A protein and the small-molecule ligand that binds it are described below.
Small molecule (SMILES): CC(=O)N[C@@H]1[C@@H](O)[C@H](O)[C@@H](CO)O[C@H]1O

Sequence of chain 1.E:
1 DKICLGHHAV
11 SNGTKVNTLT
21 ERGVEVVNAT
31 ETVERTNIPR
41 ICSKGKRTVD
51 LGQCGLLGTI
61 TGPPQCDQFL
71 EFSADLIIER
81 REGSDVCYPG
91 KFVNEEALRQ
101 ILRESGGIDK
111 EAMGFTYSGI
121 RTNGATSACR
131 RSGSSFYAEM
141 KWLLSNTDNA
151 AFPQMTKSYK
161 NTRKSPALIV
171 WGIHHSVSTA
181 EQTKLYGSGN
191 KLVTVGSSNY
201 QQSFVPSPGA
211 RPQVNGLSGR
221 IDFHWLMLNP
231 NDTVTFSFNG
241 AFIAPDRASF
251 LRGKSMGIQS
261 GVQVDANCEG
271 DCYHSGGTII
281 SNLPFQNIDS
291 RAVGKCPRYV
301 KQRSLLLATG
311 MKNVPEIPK

Binding-site contacts:
Ligand atom N2 contacts residue ASN231 of chain 1.E at 2.9 Å (h-bond).
Ligand atom O5 contacts residue LYS164 of chain 1.E at 4.2 Å.
Ligand atom O7 contacts residue ASN231 of chain 1.E at 3.0 Å (h-bond).
Ligand atom O7 contacts residue THR162 of chain 1.E at 3.9 Å.
Ligand atom C8 contacts residue THR162 of chain 1.E at 3.2 Å.
Ligand atom O7 contacts residue ASN161 of chain 1.E at 4.2 Å.
Ligand atom C7 contacts residue ASN161 of chain 1.E at 4.1 Å.
Ligand atom C5 contacts residue ASN231 of chain 1.E at 3.7 Å.
Ligand atom C3 contacts residue ASN231 of chain 1.E at 3.8 Å.
Ligand atom O5 contacts residue ASN231 of chain 1.E at 2.4 Å (h-bond).
Ligand atom C8 contacts residue ASN231 of chain 1.E at 4.0 Å.
Ligand atom C8 contacts residue ASN161 of chain 1.E at 3.1 Å.
Ligand atom C1 contacts residue LYS164 of chain 1.E at 4.4 Å.
Ligand atom C2 contacts residue ASN231 of chain 1.E at 2.5 Å.
Ligand atom C7 contacts residue THR162 of chain 1.E at 3.8 Å.
Ligand atom C1 contacts residue ASN231 of chain 1.E at 1.4 Å.
Ligand atom O7 contacts residue ARG163 of chain 1.E at 4.1 Å.
Ligand atom C7 contacts residue ASN231 of chain 1.E at 3.1 Å.
Ligand atom C2 contacts residue LYS164 of chain 1.E at 4.2 Å.
Ligand atom O7 contacts residue LYS164 of chain 1.E at 3.8 Å.
Ligand atom C4 contacts residue ASN231 of chain 1.E at 4.2 Å.